The small molecule below binds the protein below.
Small molecule (SMILES): CC(=O)N[C@@H]1[C@@H](O)[C@H](O)[C@@H](CO)O[C@H]1O

Binding-site contacts:
Ligand atom N2 contacts residue ASN272 of chain 1.A at 3.7 Å.
Ligand atom C8 contacts residue GLY273 of chain 1.A at 3.1 Å.
Ligand atom C8 contacts residue ASN272 of chain 1.A at 4.0 Å.
Ligand atom C8 contacts residue THR274 of chain 1.A at 2.9 Å.
Ligand atom O5 contacts residue THR204 of chain 1.A at 4.5 Å.
Ligand atom C7 contacts residue ASN272 of chain 1.A at 4.2 Å.
Ligand atom C1 contacts residue THR204 of chain 1.A at 4.0 Å.
Ligand atom O5 contacts residue ASN202 of chain 1.A at 2.4 Å (h-bond).
Ligand atom C6 contacts residue LYS205 of chain 1.A at 4.5 Å.
Ligand atom O6 contacts residue LYS205 of chain 1.A at 4.5 Å.
Ligand atom C7 contacts residue ASN202 of chain 1.A at 3.3 Å.
Ligand atom C7 contacts residue GLY273 of chain 1.A at 4.0 Å.
Ligand atom O7 contacts residue THR274 of chain 1.A at 3.0 Å (h-bond).
Ligand atom N2 contacts residue THR204 of chain 1.A at 4.2 Å.
Ligand atom O5 contacts residue LYS205 of chain 1.A at 3.6 Å.
Ligand atom C3 contacts residue ASN202 of chain 1.A at 3.6 Å.
Ligand atom C5 contacts residue THR204 of chain 1.A at 4.4 Å.
Ligand atom O6 contacts residue THR204 of chain 1.A at 4.3 Å.
Ligand atom N2 contacts residue ASN202 of chain 1.A at 2.7 Å (h-bond).
Ligand atom C4 contacts residue ASN202 of chain 1.A at 4.1 Å.
Ligand atom C2 contacts residue ASN202 of chain 1.A at 2.2 Å.
Ligand atom C5 contacts residue ASN202 of chain 1.A at 3.6 Å.
Ligand atom C1 contacts residue ASN202 of chain 1.A at 1.4 Å.
Ligand atom C1 contacts residue LYS205 of chain 1.A at 4.4 Å.
Ligand atom C7 contacts residue THR274 of chain 1.A at 3.4 Å.
Ligand atom O7 contacts residue ASN202 of chain 1.A at 3.1 Å (h-bond).

Sequence of chain 1.A:
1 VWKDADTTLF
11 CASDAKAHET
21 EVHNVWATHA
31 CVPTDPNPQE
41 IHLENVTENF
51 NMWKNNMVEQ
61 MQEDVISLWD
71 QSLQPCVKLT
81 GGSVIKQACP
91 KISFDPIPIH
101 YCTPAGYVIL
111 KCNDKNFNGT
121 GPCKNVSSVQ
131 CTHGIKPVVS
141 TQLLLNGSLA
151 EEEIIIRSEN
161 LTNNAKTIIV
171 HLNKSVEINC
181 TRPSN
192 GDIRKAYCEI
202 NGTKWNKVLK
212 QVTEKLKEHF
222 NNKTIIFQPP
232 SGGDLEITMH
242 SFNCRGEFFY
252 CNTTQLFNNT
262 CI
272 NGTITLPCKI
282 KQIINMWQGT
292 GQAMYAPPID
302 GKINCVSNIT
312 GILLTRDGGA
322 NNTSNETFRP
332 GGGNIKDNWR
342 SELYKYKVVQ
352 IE